This protein binds this small molecule.
Small molecule (SMILES): CSCC[C@H](NC(=O)[C@@H]1CCCN1C(=O)[C@H](CC(C)C)NC(=O)[C@H](CC(C)C)NC(=O)[C@H](CCCCN)NC(=O)[C@H](C)NC(=O)[C@H](CCCCN)NC(=O)[C@@H](N)CCCN=C(N)N)C(=O)N[C@@H](CCC(=O)O)C(=O)N[C@@H](CCC(=O)O)C(=O)N[C@@H](C)C(=O)N[C@@H](CC(C)C)C(=O)N[C@@H](CC(C)C)C(=O)N1CCC[C@H]1C=O

Binding-site contacts:
Ligand atom O contacts residue ILE130 of chain 7.B at 3.5 Å.
Ligand atom O contacts residue PHE126 of chain 7.B at 2.8 Å.
Ligand atom C contacts residue ILE130 of chain 7.B at 3.7 Å (hydrophobic).
Ligand atom O contacts residue LEU103 of chain 7.B at 3.6 Å.
Ligand atom CA contacts residue PHE126 of chain 7.B at 3.2 Å (hydrophobic).
Ligand atom N contacts residue GLY105 of chain 7.B at 3.1 Å (h-bond).
Ligand atom N contacts residue LEU161 of chain 7.B at 3.3 Å (h-bond).
Ligand atom CD contacts residue GLN203 of chain 7.B at 2.8 Å.
Ligand atom C contacts residue GLN203 of chain 7.B at 2.2 Å.
Ligand atom CD1 contacts residue GLN203 of chain 7.B at 3.4 Å.
Ligand atom O contacts residue LEU161 of chain 7.B at 3.3 Å (h-bond).
Ligand atom N contacts residue GLN203 of chain 7.B at 3.7 Å.
Ligand atom O contacts residue VAL127 of chain 7.B at 1.8 Å (h-bond).
Ligand atom CA contacts residue VAL127 of chain 7.B at 3.6 Å (hydrophobic).
Ligand atom N contacts residue VAL125 of chain 7.B at 3.5 Å (h-bond).
Ligand atom CA contacts residue ILE130 of chain 7.B at 3.3 Å (hydrophobic).
Ligand atom CB contacts residue GLY105 of chain 7.B at 3.2 Å.
Ligand atom C contacts residue VAL127 of chain 7.B at 3.0 Å (hydrophobic).
Ligand atom O contacts residue VAL127 of chain 7.B at 2.2 Å.
Ligand atom CB contacts residue VAL125 of chain 7.B at 2.6 Å (hydrophobic).
Ligand atom CA contacts residue TYR162 of chain 7.B at 3.5 Å (hydrophobic).
Ligand atom SD contacts residue ARG165 of chain 7.B at 2.3 Å (salt-bridge).
Ligand atom CA contacts residue GLN203 of chain 7.B at 3.5 Å.
Ligand atom CG contacts residue PHE126 of chain 7.B at 3.7 Å (hydrophobic).
Ligand atom CB contacts residue TYR162 of chain 7.B at 2.6 Å (hydrophobic).
Ligand atom CG contacts residue TYR162 of chain 7.B at 3.1 Å (hydrophobic).
Ligand atom O contacts residue SER163 of chain 7.B at 3.6 Å (h-bond).
Ligand atom CD2 contacts residue PHE126 of chain 7.B at 3.3 Å (hydrophobic).
Ligand atom CD1 contacts residue TYR162 of chain 7.B at 2.8 Å (hydrophobic).
Ligand atom C contacts residue TYR162 of chain 7.B at 3.5 Å (hydrophobic).
Ligand atom CA contacts residue VAL125 of chain 7.B at 3.1 Å (hydrophobic).
Ligand atom CB contacts residue ILE130 of chain 7.B at 3.4 Å (hydrophobic).
Ligand atom C contacts residue VAL127 of chain 7.B at 3.5 Å (hydrophobic).
Ligand atom CB contacts residue ILE104 of chain 7.B at 3.5 Å (hydrophobic).
Ligand atom CA contacts residue LEU161 of chain 7.B at 3.2 Å (hydrophobic).
Ligand atom N contacts residue GLN203 of chain 7.B at 2.9 Å (h-bond).
Ligand atom O contacts residue GLN203 of chain 7.B at 1.3 Å (h-bond).
Ligand atom CD2 contacts residue LEU161 of chain 7.B at 3.4 Å (hydrophobic).
Ligand atom CE contacts residue ARG165 of chain 7.B at 2.8 Å.
Ligand atom O contacts residue TYR162 of chain 7.B at 3.4 Å.

Sequence of chain 7.B:
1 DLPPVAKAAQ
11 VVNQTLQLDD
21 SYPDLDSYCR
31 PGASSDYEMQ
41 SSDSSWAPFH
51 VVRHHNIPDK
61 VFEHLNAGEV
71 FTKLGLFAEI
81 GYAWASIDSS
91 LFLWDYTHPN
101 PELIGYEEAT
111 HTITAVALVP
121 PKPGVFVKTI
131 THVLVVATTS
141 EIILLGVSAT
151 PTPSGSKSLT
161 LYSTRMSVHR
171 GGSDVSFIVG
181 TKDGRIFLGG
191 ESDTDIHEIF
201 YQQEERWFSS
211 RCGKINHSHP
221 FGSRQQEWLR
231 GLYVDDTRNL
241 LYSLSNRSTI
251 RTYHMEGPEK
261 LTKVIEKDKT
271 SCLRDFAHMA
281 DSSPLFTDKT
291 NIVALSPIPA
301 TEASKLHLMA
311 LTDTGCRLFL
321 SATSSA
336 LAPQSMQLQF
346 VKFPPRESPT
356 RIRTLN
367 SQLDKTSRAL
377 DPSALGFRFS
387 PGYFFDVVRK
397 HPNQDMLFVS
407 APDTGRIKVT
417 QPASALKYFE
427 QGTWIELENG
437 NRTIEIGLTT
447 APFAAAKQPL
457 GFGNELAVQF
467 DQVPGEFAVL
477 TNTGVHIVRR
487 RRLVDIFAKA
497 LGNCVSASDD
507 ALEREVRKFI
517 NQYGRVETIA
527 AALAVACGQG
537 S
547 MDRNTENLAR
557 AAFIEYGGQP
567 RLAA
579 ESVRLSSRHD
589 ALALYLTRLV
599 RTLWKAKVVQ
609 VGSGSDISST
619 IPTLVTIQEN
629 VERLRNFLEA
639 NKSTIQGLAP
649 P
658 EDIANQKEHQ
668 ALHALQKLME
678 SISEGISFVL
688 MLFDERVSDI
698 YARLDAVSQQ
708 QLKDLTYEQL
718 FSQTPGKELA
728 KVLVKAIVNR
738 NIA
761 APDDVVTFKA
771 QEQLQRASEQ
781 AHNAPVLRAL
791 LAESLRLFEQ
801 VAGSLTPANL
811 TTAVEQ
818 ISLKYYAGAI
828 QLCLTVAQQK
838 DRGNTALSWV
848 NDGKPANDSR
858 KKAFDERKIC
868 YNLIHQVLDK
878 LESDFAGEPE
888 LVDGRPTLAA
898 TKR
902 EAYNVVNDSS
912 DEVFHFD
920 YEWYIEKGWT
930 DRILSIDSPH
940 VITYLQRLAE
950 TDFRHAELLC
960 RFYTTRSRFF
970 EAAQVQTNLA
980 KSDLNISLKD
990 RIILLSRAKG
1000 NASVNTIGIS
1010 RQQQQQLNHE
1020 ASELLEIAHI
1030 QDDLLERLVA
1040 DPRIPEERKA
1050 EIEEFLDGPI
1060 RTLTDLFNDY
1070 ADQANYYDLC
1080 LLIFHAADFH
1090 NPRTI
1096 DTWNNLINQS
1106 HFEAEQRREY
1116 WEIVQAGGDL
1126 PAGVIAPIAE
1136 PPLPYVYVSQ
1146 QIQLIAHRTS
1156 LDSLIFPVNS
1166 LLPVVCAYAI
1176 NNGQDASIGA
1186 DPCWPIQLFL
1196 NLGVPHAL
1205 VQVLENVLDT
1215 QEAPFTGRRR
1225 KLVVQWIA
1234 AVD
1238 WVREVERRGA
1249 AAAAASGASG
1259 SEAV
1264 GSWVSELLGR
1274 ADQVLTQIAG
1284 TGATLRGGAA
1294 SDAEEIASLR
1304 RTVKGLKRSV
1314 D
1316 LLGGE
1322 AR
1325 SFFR